Binding-site contacts:
Ligand atom N2 contacts residue ARG270 of chain 1.A at 3.1 Å (salt-bridge).
Ligand atom O2B contacts residue SER188 of chain 1.A at 2.9 Å (h-bond).
Ligand atom C2' contacts residue GLY261 of chain 1.A at 3.7 Å.
Ligand atom O1G contacts residue CA1 of chain 1.D at 2.3 Å.
Ligand atom N2 contacts residue TYR258 of chain 1.A at 3.4 Å.
Ligand atom C2 contacts residue TYR258 of chain 1.A at 3.6 Å (hydrophobic).
Ligand atom O1G contacts residue ASP198 of chain 1.A at 3.5 Å (salt-bridge).
Ligand atom PB contacts residue SER188 of chain 1.A at 3.6 Å.
Ligand atom C4' contacts residue LEU259 of chain 1.A at 3.3 Å (hydrophobic).
Ligand atom O2B contacts residue ASP200 of chain 1.A at 3.2 Å (salt-bridge).
Ligand atom PA contacts residue CA1 of chain 1.E at 3.6 Å.
Ligand atom O1B contacts residue SER188 of chain 1.A at 3.6 Å (h-bond).
Ligand atom O3' contacts residue GLY261 of chain 1.A at 3.5 Å.
Ligand atom PG contacts residue SER188 of chain 1.A at 3.6 Å.
Ligand atom O3G contacts residue VAL196 of chain 1.A at 3.7 Å.
Ligand atom O2B contacts residue CA1 of chain 1.D at 2.4 Å.
Ligand atom O3' contacts residue ARG191 of chain 1.A at 3.5 Å (salt-bridge).
Ligand atom O3' contacts residue THR260 of chain 1.A at 3.4 Å (h-bond).
Ligand atom O3G contacts residue GLY197 of chain 1.A at 2.9 Å (h-bond).
Ligand atom C2' contacts residue TYR258 of chain 1.A at 3.4 Å (hydrophobic).
Ligand atom PG contacts residue GLY197 of chain 1.A at 3.7 Å.
Ligand atom O3B contacts residue SER188 of chain 1.A at 3.5 Å (h-bond).
Ligand atom O1A contacts residue CA1 of chain 1.E at 2.5 Å.
Ligand atom N3 contacts residue TYR258 of chain 1.A at 3.5 Å.
Ligand atom O1A contacts residue ASP200 of chain 1.A at 3.2 Å (salt-bridge).
Ligand atom PG contacts residue CA1 of chain 1.D at 3.5 Å.
Ligand atom O3G contacts residue SER188 of chain 1.A at 2.6 Å (h-bond).
Ligand atom PB contacts residue CA1 of chain 1.D at 3.5 Å.
Ligand atom O2G contacts residue ARG157 of chain 1.A at 2.8 Å (salt-bridge).
Ligand atom O1G contacts residue GLY197 of chain 1.A at 3.8 Å.
Ligand atom O4' contacts residue TYR258 of chain 1.A at 3.8 Å.
Ligand atom C1' contacts residue TYR258 of chain 1.A at 3.2 Å (hydrophobic).
Ligand atom O2B contacts residue GLY187 of chain 1.A at 3.4 Å.
Ligand atom O3G contacts residue ARG157 of chain 1.A at 2.8 Å (salt-bridge).
Ligand atom O1A contacts residue ASP198 of chain 1.A at 2.9 Å (salt-bridge).
Ligand atom O3A contacts residue CA1 of chain 1.D at 3.7 Å.
Ligand atom O1B contacts residue ARG191 of chain 1.A at 3.0 Å (salt-bridge).
Ligand atom O1A contacts residue CA1 of chain 1.D at 2.4 Å.
Ligand atom PA contacts residue CA1 of chain 1.D at 3.6 Å.
Ligand atom PG contacts residue ARG157 of chain 1.A at 3.7 Å.

A protein and the small-molecule ligand that binds it are described below.
Small molecule (SMILES): Nc1nc2c(ncn2[C@H]2C[C@H](O)[C@@H](CO[P](=O)(O)O[P](=O)(O)OP(=O)(O)O)O2)c(=O)[nH]1

Sequence of chain 1.A:
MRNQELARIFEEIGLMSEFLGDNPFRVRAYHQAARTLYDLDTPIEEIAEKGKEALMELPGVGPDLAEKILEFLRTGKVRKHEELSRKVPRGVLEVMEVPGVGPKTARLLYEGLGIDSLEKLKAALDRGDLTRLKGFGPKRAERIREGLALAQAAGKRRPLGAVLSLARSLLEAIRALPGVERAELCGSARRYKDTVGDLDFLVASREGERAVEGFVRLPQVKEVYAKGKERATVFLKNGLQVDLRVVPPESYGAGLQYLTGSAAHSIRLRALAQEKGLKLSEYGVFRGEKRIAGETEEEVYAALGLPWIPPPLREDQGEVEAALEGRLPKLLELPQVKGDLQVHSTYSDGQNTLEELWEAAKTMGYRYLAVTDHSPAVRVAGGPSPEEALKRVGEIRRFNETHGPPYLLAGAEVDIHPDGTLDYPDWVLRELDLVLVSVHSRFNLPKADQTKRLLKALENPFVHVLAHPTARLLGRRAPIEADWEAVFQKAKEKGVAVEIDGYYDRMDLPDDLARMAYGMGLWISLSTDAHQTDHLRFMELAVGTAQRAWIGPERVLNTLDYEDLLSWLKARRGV